Binding-site contacts:
Ligand atom C46 contacts residue GLY125 of chain 3.B at 3.4 Å.
Ligand atom C50 contacts residue VAL226 of chain 3.B at 3.8 Å (hydrophobic).
Ligand atom C46 contacts residue ALA124 of chain 3.B at 3.7 Å (hydrophobic).
Ligand atom C15 contacts residue PHE223 of chain 3.B at 4.0 Å (hydrophobic).
Ligand atom C12 contacts residue PHE56 of chain 3.B at 3.6 Å (hydrophobic).
Ligand atom C12 contacts residue GLU59 of chain 3.B at 3.3 Å.
Ligand atom C34 contacts residue LEU114 of chain 3.B at 3.7 Å (hydrophobic).
Ligand atom N1 contacts residue LEU52 of chain 3.B at 3.8 Å.
Ligand atom C26 contacts residue LEU133 of chain 3.B at 4.0 Å (hydrophobic).
Ligand atom C34 contacts residue PHE110 of chain 3.B at 3.6 Å (hydrophobic).
Ligand atom N10 contacts residue GLU59 of chain 3.B at 2.7 Å (salt-bridge).
Ligand atom C32 contacts residue PHE110 of chain 3.B at 3.8 Å (hydrophobic).
Ligand atom C34 contacts residue LEU126 of chain 3.B at 4.0 Å (hydrophobic).
Ligand atom C48 contacts residue PHE223 of chain 3.B at 3.7 Å (hydrophobic).
Ligand atom C12 contacts residue PHE223 of chain 3.B at 3.9 Å (hydrophobic).
Ligand atom C38 contacts residue LEU52 of chain 3.B at 3.8 Å (hydrophobic).
Ligand atom C2 contacts residue LEU52 of chain 3.B at 4.0 Å (hydrophobic).
Ligand atom C7 contacts residue PHE56 of chain 3.B at 4.0 Å (hydrophobic).
Ligand atom C7 contacts residue GLU59 of chain 3.B at 2.9 Å.
Ligand atom C48 contacts residue GLY125 of chain 3.B at 3.9 Å.
Ligand atom C5 contacts residue PHE223 of chain 3.B at 3.5 Å (hydrophobic).
Ligand atom C5 contacts residue LEU52 of chain 3.B at 3.8 Å (hydrophobic).
Ligand atom C48 contacts residue LEU126 of chain 3.B at 3.9 Å (hydrophobic).
Ligand atom C48 contacts residue ALA124 of chain 3.B at 3.8 Å (hydrophobic).
Ligand atom C40 contacts residue LEU52 of chain 3.B at 3.9 Å (hydrophobic).
Ligand atom C43 contacts residue LEU228 of chain 3.B at 3.6 Å (hydrophobic).
Ligand atom C38 contacts residue LEU126 of chain 3.B at 3.9 Å (hydrophobic).
Ligand atom C40 contacts residue PHE223 of chain 3.B at 3.7 Å (hydrophobic).
Ligand atom C41 contacts residue LEU52 of chain 3.B at 3.6 Å (hydrophobic).
Ligand atom N1 contacts residue PHE223 of chain 3.B at 3.7 Å.
Ligand atom C36 contacts residue ALA124 of chain 3.B at 3.8 Å (hydrophobic).
Ligand atom C41 contacts residue PHE223 of chain 3.B at 4.0 Å (hydrophobic).
Ligand atom C50 contacts residue LEU228 of chain 3.B at 4.0 Å (hydrophobic).
Ligand atom C23 contacts residue VAL97 of chain 3.B at 3.8 Å (hydrophobic).
Ligand atom C26 contacts residue PHE110 of chain 3.B at 3.8 Å (hydrophobic).
Ligand atom C43 contacts residue VAL49 of chain 3.B at 3.7 Å (hydrophobic).
Ligand atom C20 contacts residue VAL97 of chain 3.B at 4.0 Å (hydrophobic).
Ligand atom C36 contacts residue LEU126 of chain 3.B at 3.7 Å (hydrophobic).
Ligand atom C41 contacts residue LEU228 of chain 3.B at 3.9 Å (hydrophobic).
Ligand atom C38 contacts residue ALA124 of chain 3.B at 3.9 Å (hydrophobic).

Sequence of chain 3.B:
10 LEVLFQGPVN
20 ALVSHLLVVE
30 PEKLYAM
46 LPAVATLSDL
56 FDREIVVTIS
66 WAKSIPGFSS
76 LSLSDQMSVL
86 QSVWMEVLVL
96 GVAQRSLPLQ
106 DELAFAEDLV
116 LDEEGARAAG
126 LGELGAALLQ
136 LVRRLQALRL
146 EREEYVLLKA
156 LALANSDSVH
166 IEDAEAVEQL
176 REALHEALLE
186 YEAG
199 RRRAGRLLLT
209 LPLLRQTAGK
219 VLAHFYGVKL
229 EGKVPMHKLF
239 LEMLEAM

The small molecule below binds the protein below.
Small molecule (SMILES): Cc1ccc(-n2cc(CNCC3CCCCC3)c3ccccc32)cc1